Sequence of chain 1.A:
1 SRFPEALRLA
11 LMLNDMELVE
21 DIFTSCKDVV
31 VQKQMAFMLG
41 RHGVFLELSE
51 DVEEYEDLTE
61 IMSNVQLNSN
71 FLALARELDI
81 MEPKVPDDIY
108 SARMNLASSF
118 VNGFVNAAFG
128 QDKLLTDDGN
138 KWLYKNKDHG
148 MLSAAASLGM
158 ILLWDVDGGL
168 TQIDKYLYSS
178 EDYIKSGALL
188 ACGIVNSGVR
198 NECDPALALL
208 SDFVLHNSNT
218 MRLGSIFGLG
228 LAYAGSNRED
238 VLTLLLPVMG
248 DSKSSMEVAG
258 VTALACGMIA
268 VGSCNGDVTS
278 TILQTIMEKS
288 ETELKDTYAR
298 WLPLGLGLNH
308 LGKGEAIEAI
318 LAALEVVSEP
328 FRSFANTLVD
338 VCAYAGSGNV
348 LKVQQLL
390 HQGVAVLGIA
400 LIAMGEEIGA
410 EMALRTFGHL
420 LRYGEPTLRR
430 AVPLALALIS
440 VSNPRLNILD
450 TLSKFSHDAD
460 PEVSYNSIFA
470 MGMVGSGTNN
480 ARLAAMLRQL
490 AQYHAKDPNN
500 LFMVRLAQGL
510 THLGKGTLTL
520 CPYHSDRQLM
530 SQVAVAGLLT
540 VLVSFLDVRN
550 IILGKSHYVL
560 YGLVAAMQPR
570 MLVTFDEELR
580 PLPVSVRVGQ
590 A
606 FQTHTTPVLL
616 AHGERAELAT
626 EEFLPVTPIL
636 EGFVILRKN

Sequence of chain 1.E:
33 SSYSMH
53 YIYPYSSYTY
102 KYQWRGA

The protein below binds the small molecule below.
Small molecule (SMILES): CC(C)C[C@@H](C=O)NC(=O)[C@H](CO)NC(=O)[C@H](CO)NC(=O)[C@H](CO)NC(=O)[C@H](Cc1ccc(O)cc1)NC(=O)[C@H](Cc1ccc(O)cc1)NC(=O)[C@@H](N)Cc1ccc(O)cc1.CC(C)[C@H](NC(=O)[C@@H](N)CO)C(=O)N[C@@H](CO)C(=O)N[C@@H](CO)C(=O)N[C@@H](C)C(=O)N[C@H](C=O)C(C)C.C[C@H](NC(=O)[C@H](CO)NC(=O)[C@@H](N)Cc1ccc(O)cc1)C(=O)N[C@@H](CO)C(=O)N[C@H](C=O)CO

Binding-site contacts:
Ligand atom CZ contacts residue HIS38 of chain 1.E at 3.6 Å.
Ligand atom CB contacts residue SER208 of chain 1.A at 3.3 Å.
Ligand atom O contacts residue SER208 of chain 1.A at 3.7 Å.
Ligand atom OH contacts residue TYR103 of chain 1.E at 3.8 Å.
Ligand atom CE2 contacts residue ARG106 of chain 1.E at 3.4 Å.
Ligand atom O contacts residue TYR175 of chain 1.A at 3.9 Å.
Ligand atom CZ contacts residue TYR103 of chain 1.E at 3.7 Å (hydrophobic).
Ligand atom CD1 contacts residue LEU206 of chain 1.A at 3.7 Å (hydrophobic).
Ligand atom O contacts residue HIS38 of chain 1.E at 3.6 Å.
Ligand atom CD2 contacts residue ARG106 of chain 1.E at 3.7 Å.
Ligand atom OG contacts residue ASP209 of chain 1.A at 2.9 Å (salt-bridge).
Ligand atom CD2 contacts residue GLY107 of chain 1.E at 3.5 Å.
Ligand atom CB contacts residue GLY107 of chain 1.E at 3.9 Å.
Ligand atom CE2 contacts residue HIS38 of chain 1.E at 3.4 Å.
Ligand atom OG contacts residue TYR60 of chain 1.E at 3.5 Å (h-bond).
Ligand atom OH contacts residue HIS38 of chain 1.E at 3.1 Å (h-bond).
Ligand atom CE2 contacts residue GLY107 of chain 1.E at 3.9 Å.
Ligand atom CE1 contacts residue TRP105 of chain 1.E at 3.7 Å (hydrophobic).
Ligand atom O contacts residue TYR175 of chain 1.A at 3.0 Å (h-bond).
Ligand atom C contacts residue TYR60 of chain 1.E at 3.5 Å (hydrophobic).
Ligand atom OH contacts residue LYS102 of chain 1.E at 3.3 Å.
Ligand atom OH contacts residue GLY107 of chain 1.E at 3.6 Å (h-bond).
Ligand atom O contacts residue TYR62 of chain 1.E at 3.8 Å.
Ligand atom CB contacts residue ASP209 of chain 1.A at 3.5 Å.
Ligand atom CD1 contacts residue GLY107 of chain 1.E at 3.6 Å.
Ligand atom CZ contacts residue LYS102 of chain 1.E at 3.8 Å.
Ligand atom CE1 contacts residue GLY107 of chain 1.E at 3.6 Å.
Ligand atom CD2 contacts residue ALA205 of chain 1.A at 3.8 Å (hydrophobic).
Ligand atom O contacts residue TYR60 of chain 1.E at 2.6 Å (h-bond).
Ligand atom CA contacts residue ALA205 of chain 1.A at 3.8 Å (hydrophobic).
Ligand atom CE2 contacts residue ALA205 of chain 1.A at 3.7 Å (hydrophobic).
Ligand atom CG contacts residue GLY107 of chain 1.E at 3.4 Å.
Ligand atom CG contacts residue LEU206 of chain 1.A at 3.8 Å (hydrophobic).
Ligand atom CB contacts residue TYR175 of chain 1.A at 3.8 Å (hydrophobic).
Ligand atom CB contacts residue GLY107 of chain 1.E at 3.8 Å.
Ligand atom CD2 contacts residue ALA108 of chain 1.E at 3.9 Å (hydrophobic).
Ligand atom CE2 contacts residue TYR103 of chain 1.E at 3.9 Å (hydrophobic).
Ligand atom OG contacts residue TYR53 of chain 1.E at 2.9 Å.
Ligand atom CB contacts residue TYR53 of chain 1.E at 3.5 Å (hydrophobic).
Ligand atom CB contacts residue ALA205 of chain 1.A at 3.3 Å (hydrophobic).